Sequence of chain 2.A:
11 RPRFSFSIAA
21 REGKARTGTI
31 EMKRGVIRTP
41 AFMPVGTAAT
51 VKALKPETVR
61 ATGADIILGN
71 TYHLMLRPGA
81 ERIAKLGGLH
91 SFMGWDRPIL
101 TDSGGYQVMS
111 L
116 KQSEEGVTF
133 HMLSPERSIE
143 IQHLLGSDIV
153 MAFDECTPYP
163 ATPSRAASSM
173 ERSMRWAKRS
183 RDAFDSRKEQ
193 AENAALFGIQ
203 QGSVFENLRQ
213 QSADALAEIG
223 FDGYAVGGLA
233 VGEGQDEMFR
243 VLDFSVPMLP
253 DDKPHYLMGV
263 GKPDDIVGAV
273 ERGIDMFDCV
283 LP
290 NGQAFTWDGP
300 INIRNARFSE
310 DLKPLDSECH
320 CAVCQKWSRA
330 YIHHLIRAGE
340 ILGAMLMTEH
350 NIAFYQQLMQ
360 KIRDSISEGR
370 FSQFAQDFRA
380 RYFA

A small-molecule ligand and the protein it binds are described below.
Small molecule (SMILES): CNc1nc2c(CCNCC3CCCCC3)c3nc(N)[nH]c(=O)c3cc2[nH]1

Binding-site contacts:
Ligand atom C24 contacts residue ASN70 of chain 2.A at 3.6 Å.
Ligand atom C24 contacts residue VAL45 of chain 2.A at 3.3 Å (hydrophobic).
Ligand atom O14 contacts residue GLY229 of chain 2.A at 3.2 Å.
Ligand atom N16 contacts residue ALA232 of chain 2.A at 2.9 Å (h-bond).
Ligand atom C25 contacts residue GLN107 of chain 2.A at 3.1 Å.
Ligand atom C10 contacts residue TYR106 of chain 2.A at 3.5 Å (hydrophobic).
Ligand atom C26 contacts residue VAL282 of chain 2.A at 3.6 Å (hydrophobic).
Ligand atom C8 contacts residue TYR106 of chain 2.A at 3.5 Å (hydrophobic).
Ligand atom N15 contacts residue ASP156 of chain 2.A at 2.8 Å (salt-bridge).
Ligand atom C26 contacts residue VAL45 of chain 2.A at 3.5 Å (hydrophobic).
Ligand atom N20 contacts residue ASP280 of chain 2.A at 2.6 Å (salt-bridge).
Ligand atom N11 contacts residue GLY261 of chain 2.A at 3.5 Å.
Ligand atom C18 contacts residue TYR106 of chain 2.A at 3.5 Å (hydrophobic).
Ligand atom C25 contacts residue ASN70 of chain 2.A at 3.3 Å.
Ligand atom O14 contacts residue ASP156 of chain 2.A at 3.5 Å (salt-bridge).
Ligand atom N13 contacts residue LEU231 of chain 2.A at 2.8 Å (h-bond).
Ligand atom N3 contacts residue ASP156 of chain 2.A at 2.7 Å (salt-bridge).
Ligand atom O14 contacts residue GLY230 of chain 2.A at 2.8 Å (h-bond).
Ligand atom C6 contacts residue TYR106 of chain 2.A at 3.6 Å (hydrophobic).
Ligand atom C9 contacts residue TYR106 of chain 2.A at 3.5 Å (hydrophobic).
Ligand atom C4 contacts residue ASP102 of chain 2.A at 3.5 Å.
Ligand atom N15 contacts residue ASP102 of chain 2.A at 2.7 Å (salt-bridge).
Ligand atom N5 contacts residue MET260 of chain 2.A at 3.4 Å.
Ligand atom C18 contacts residue ASP102 of chain 2.A at 3.2 Å.
Ligand atom C12 contacts residue GLY261 of chain 2.A at 3.6 Å.
Ligand atom N5 contacts residue TYR106 of chain 2.A at 3.4 Å.
Ligand atom C12 contacts residue TYR106 of chain 2.A at 3.6 Å (hydrophobic).
Ligand atom C17 contacts residue GLY261 of chain 2.A at 3.5 Å.
Ligand atom N16 contacts residue TYR106 of chain 2.A at 3.6 Å (h-bond).
Ligand atom C19 contacts residue ASP280 of chain 2.A at 3.4 Å.
Ligand atom C2 contacts residue ASP156 of chain 2.A at 3.5 Å.
Ligand atom C24 contacts residue GLN107 of chain 2.A at 3.6 Å.
Ligand atom N5 contacts residue ASP102 of chain 2.A at 2.9 Å (salt-bridge).
Ligand atom O14 contacts residue CYS158 of chain 2.A at 3.4 Å.
Ligand atom C4 contacts residue ASP156 of chain 2.A at 3.6 Å.
Ligand atom N13 contacts residue MET260 of chain 2.A at 3.5 Å (h-bond).
Ligand atom O14 contacts residue GLN203 of chain 2.A at 3.0 Å (h-bond).
Ligand atom C21 contacts residue ASP280 of chain 2.A at 3.3 Å.
Ligand atom C4 contacts residue MET260 of chain 2.A at 3.6 Å (hydrophobic).
Ligand atom N11 contacts residue TYR106 of chain 2.A at 3.5 Å.